Binding-site contacts:
Ligand atom C5 contacts residue TYR46 of chain 2.C at 3.8 Å (hydrophobic).
Ligand atom OR4 contacts residue GLY167 of chain 1.C at 3.7 Å.
Ligand atom C8 contacts residue TYR46 of chain 2.C at 4.0 Å (hydrophobic).
Ligand atom O1B contacts residue GLY167 of chain 1.C at 3.9 Å.
Ligand atom O2' contacts residue THR123 of chain 2.C at 2.3 Å (h-bond).
Ligand atom O3' contacts residue GLU232 of chain 1.C at 3.7 Å.
Ligand atom C2 contacts residue TYR46 of chain 2.C at 3.5 Å (hydrophobic).
Ligand atom CR1 contacts residue PHE214 of chain 1.C at 3.7 Å (hydrophobic).
Ligand atom PB contacts residue THR166 of chain 1.C at 3.5 Å.
Ligand atom C5 contacts residue PRO125 of chain 2.C at 3.4 Å (hydrophobic).
Ligand atom C6 contacts residue PRO125 of chain 2.C at 3.9 Å (hydrophobic).
Ligand atom C4 contacts residue THR123 of chain 2.C at 3.5 Å.
Ligand atom OR1 contacts residue ASP212 of chain 1.C at 2.7 Å (salt-bridge).
Ligand atom O2B contacts residue GLY167 of chain 1.C at 3.4 Å.
Ligand atom OR5 contacts residue THR166 of chain 1.C at 3.8 Å.
Ligand atom N3 contacts residue THR123 of chain 2.C at 3.2 Å (h-bond).
Ligand atom C4 contacts residue PRO125 of chain 2.C at 4.0 Å (hydrophobic).
Ligand atom N7 contacts residue PRO125 of chain 2.C at 3.2 Å.
Ligand atom O1B contacts residue GLU232 of chain 1.C at 3.4 Å (salt-bridge).
Ligand atom N6 contacts residue TYR46 of chain 2.C at 3.4 Å.
Ligand atom C1' contacts residue THR123 of chain 2.C at 3.4 Å.
Ligand atom O3' contacts residue SER231 of chain 1.C at 4.0 Å.
Ligand atom C2' contacts residue THR123 of chain 2.C at 3.3 Å.
Ligand atom O1B contacts residue THR166 of chain 1.C at 2.6 Å (h-bond).
Ligand atom C2 contacts residue THR123 of chain 2.C at 3.9 Å.
Ligand atom PB contacts residue GLY167 of chain 1.C at 3.9 Å.
Ligand atom C4 contacts residue TYR46 of chain 2.C at 3.8 Å (hydrophobic).
Ligand atom N7 contacts residue TYR46 of chain 2.C at 3.8 Å.
Ligand atom N9 contacts residue THR123 of chain 2.C at 3.6 Å.
Ligand atom N1 contacts residue TYR46 of chain 2.C at 3.5 Å.
Ligand atom CR5 contacts residue GLY167 of chain 1.C at 3.5 Å.
Ligand atom OR4 contacts residue GLY133 of chain 1.C at 3.8 Å.
Ligand atom OR5 contacts residue GLY167 of chain 1.C at 3.9 Å.
Ligand atom CR2 contacts residue THR166 of chain 1.C at 3.9 Å.
Ligand atom C6 contacts residue TYR46 of chain 2.C at 3.5 Å (hydrophobic).
Ligand atom O1B contacts residue GLU182 of chain 1.C at 3.7 Å.
Ligand atom CR5 contacts residue VAL168 of chain 1.C at 3.5 Å (hydrophobic).
Ligand atom CR3 contacts residue THR166 of chain 1.C at 3.6 Å.
Ligand atom C8 contacts residue PRO125 of chain 2.C at 3.6 Å (hydrophobic).
Ligand atom O2B contacts residue VAL168 of chain 1.C at 3.6 Å (h-bond).

Sequence of chain 1.C:
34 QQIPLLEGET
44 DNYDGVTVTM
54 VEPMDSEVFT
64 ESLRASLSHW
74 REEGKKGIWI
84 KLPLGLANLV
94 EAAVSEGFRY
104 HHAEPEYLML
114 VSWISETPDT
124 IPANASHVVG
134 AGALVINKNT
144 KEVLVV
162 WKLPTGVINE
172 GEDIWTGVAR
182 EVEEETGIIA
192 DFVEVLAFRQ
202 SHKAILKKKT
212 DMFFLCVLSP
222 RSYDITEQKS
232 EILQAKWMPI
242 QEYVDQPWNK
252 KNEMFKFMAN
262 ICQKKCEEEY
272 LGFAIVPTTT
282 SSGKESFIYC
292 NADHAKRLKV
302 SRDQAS

A protein and the small-molecule ligand that binds it are described below.
Small molecule (SMILES): Nc1ncnc2c1ncn2[C@@H]1O[C@H](CO[P](=O)(O)C[P](=O)(O)OC[C@H]2O[C@H](O)[C@H](O)[C@@H]2O)[C@@H](O)[C@H]1O

Sequence of chain 2.C:
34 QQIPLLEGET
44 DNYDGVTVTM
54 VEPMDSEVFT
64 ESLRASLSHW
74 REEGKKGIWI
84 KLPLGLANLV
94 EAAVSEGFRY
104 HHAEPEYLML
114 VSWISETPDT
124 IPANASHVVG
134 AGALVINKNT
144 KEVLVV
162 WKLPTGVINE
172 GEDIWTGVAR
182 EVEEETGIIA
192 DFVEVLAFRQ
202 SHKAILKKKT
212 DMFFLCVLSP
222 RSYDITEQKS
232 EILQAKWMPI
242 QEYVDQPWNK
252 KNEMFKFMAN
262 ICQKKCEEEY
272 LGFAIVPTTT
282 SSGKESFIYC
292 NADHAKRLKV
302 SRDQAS